Sequence of chain 1.C:
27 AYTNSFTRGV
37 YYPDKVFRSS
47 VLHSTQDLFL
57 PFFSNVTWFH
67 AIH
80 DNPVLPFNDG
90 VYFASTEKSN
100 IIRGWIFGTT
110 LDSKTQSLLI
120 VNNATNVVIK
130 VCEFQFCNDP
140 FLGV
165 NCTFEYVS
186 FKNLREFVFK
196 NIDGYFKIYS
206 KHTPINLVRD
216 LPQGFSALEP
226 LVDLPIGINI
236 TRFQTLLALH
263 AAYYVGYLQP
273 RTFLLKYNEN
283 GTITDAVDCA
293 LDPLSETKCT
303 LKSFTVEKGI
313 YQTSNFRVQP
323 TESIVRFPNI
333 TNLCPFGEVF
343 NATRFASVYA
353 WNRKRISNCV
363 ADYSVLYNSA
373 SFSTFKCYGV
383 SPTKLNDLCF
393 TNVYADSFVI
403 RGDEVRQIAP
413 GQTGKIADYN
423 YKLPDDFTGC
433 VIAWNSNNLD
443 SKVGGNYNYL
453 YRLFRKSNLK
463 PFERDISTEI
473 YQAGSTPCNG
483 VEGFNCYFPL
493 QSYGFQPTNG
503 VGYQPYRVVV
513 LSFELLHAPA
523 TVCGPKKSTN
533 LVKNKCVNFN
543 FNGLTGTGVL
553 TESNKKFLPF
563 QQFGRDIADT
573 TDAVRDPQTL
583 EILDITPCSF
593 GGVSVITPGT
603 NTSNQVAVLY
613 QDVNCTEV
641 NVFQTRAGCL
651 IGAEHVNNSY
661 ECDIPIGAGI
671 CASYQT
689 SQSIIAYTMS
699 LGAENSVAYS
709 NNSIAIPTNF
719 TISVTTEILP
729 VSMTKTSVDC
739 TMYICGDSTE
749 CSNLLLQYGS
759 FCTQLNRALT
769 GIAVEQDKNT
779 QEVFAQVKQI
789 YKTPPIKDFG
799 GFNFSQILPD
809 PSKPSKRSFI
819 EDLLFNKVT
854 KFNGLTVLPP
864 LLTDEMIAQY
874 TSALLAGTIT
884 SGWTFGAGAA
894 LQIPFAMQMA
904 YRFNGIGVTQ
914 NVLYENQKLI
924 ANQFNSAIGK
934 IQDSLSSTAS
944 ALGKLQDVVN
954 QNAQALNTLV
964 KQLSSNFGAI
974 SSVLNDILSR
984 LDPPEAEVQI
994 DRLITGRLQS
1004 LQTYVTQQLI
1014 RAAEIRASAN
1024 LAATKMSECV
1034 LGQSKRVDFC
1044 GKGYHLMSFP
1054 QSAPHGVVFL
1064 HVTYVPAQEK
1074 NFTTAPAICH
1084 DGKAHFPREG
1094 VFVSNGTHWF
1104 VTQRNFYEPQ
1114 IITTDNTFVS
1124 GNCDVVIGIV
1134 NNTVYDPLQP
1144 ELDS

Binding-site contacts:
Ligand atom C4 contacts residue ASN61 of chain 1.C at 4.3 Å.
Ligand atom C1 contacts residue ASN61 of chain 1.C at 1.4 Å.
Ligand atom O7 contacts residue ASN61 of chain 1.C at 4.4 Å.
Ligand atom C2 contacts residue ASN61 of chain 1.C at 2.5 Å.
Ligand atom O6 contacts residue TYR28 of chain 1.C at 4.1 Å.
Ligand atom N2 contacts residue ASN61 of chain 1.C at 2.9 Å (h-bond).
Ligand atom O5 contacts residue ASN61 of chain 1.C at 2.4 Å (h-bond).
Ligand atom C5 contacts residue ASN61 of chain 1.C at 3.7 Å.
Ligand atom C7 contacts residue ASN61 of chain 1.C at 3.9 Å.
Ligand atom C3 contacts residue ASN61 of chain 1.C at 3.8 Å.

This small molecule binds to this protein.
Small molecule (SMILES): CC(=O)N[C@@H]1[C@@H](O)[C@H](O)[C@@H](CO)O[C@H]1O